Binding-site contacts:
Ligand atom C14 contacts residue NAD1 of chain 2.B at 4.1 Å.
Ligand atom C6 contacts residue TYR158 of chain 2.A at 3.5 Å (hydrophobic).
Ligand atom C15 contacts residue ALA198 of chain 2.A at 3.4 Å (hydrophobic).
Ligand atom C7 contacts residue NAD1 of chain 2.B at 3.0 Å.
Ligand atom C16 contacts residue PHE97 of chain 2.A at 3.5 Å (hydrophobic).
Ligand atom C23 contacts residue PRO193 of chain 2.A at 3.6 Å (hydrophobic).
Ligand atom C5 contacts residue NAD1 of chain 2.B at 3.3 Å.
Ligand atom C22 contacts residue ILE202 of chain 2.A at 3.6 Å (hydrophobic).
Ligand atom C4 contacts residue MET199 of chain 2.A at 3.9 Å (hydrophobic).
Ligand atom O22 contacts residue NAD1 of chain 2.B at 2.6 Å (h-bond).
Ligand atom C28 contacts residue PHE149 of chain 2.A at 3.8 Å (hydrophobic).
Ligand atom CL20 contacts residue GLY96 of chain 2.A at 3.0 Å.
Ligand atom C3 contacts residue ALA198 of chain 2.A at 3.9 Å (hydrophobic).
Ligand atom C16 contacts residue ALA198 of chain 2.A at 3.9 Å (hydrophobic).
Ligand atom C22 contacts residue MET103 of chain 2.A at 4.0 Å (hydrophobic).
Ligand atom C3 contacts residue MET199 of chain 2.A at 3.8 Å (hydrophobic).
Ligand atom O13 contacts residue ALA198 of chain 2.A at 3.9 Å.
Ligand atom C18 contacts residue PHE149 of chain 2.A at 3.5 Å (hydrophobic).
Ligand atom CL20 contacts residue ALA198 of chain 2.A at 3.7 Å.
Ligand atom O22 contacts residue MET161 of chain 2.A at 4.0 Å.
Ligand atom C15 contacts residue GLY96 of chain 2.A at 3.5 Å.
Ligand atom C1 contacts residue TYR158 of chain 2.A at 3.5 Å (hydrophobic).
Ligand atom C26 contacts residue ILE215 of chain 2.A at 3.3 Å (hydrophobic).
Ligand atom O13 contacts residue NAD1 of chain 2.B at 3.2 Å (h-bond).
Ligand atom CL21 contacts residue PHE97 of chain 2.A at 4.0 Å.
Ligand atom CL21 contacts residue MET98 of chain 2.A at 3.1 Å.
Ligand atom O22 contacts residue TYR158 of chain 2.A at 2.5 Å (h-bond).
Ligand atom C1 contacts residue NAD1 of chain 2.B at 3.4 Å.
Ligand atom C14 contacts residue ALA198 of chain 2.A at 3.5 Å (hydrophobic).
Ligand atom O22 contacts residue LYS165 of chain 2.A at 3.7 Å.
Ligand atom C3 contacts residue NAD1 of chain 2.B at 3.9 Å.
Ligand atom C17 contacts residue MET98 of chain 2.A at 3.7 Å (hydrophobic).
Ligand atom C2 contacts residue NAD1 of chain 2.B at 3.5 Å.
Ligand atom C16 contacts residue GLY96 of chain 2.A at 3.3 Å.
Ligand atom C17 contacts residue PHE97 of chain 2.A at 4.0 Å (hydrophobic).
Ligand atom C25 contacts residue ILE215 of chain 2.A at 3.1 Å (hydrophobic).
Ligand atom C6 contacts residue NAD1 of chain 2.B at 3.3 Å.
Ligand atom CL20 contacts residue NAD1 of chain 2.B at 3.5 Å.
Ligand atom C23 contacts residue PHE149 of chain 2.A at 3.5 Å (hydrophobic).
Ligand atom C4 contacts residue NAD1 of chain 2.B at 3.4 Å.

Sequence of chain 2.A:
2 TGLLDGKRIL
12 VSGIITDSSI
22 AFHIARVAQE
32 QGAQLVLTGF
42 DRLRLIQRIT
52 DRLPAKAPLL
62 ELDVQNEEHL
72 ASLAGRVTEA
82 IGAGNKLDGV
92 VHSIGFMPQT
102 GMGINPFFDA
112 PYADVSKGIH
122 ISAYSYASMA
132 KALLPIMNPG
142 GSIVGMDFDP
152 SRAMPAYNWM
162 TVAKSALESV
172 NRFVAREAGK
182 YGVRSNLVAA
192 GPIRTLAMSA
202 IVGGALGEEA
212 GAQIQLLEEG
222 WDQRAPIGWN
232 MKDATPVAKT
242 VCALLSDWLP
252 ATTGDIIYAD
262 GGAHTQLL

A small-molecule ligand and the protein it binds are described below.
Small molecule (SMILES): Oc1cc(CCc2ccccc2)ccc1Oc1ccc(Cl)cc1Cl